Binding-site contacts:
Ligand atom N3 contacts residue GLU185 of chain 1.A at 2.9 Å (salt-bridge).
Ligand atom O3 contacts residue TRP175 of chain 1.A at 3.5 Å (h-bond).
Ligand atom C4 contacts residue TYR273 of chain 1.A at 3.2 Å (hydrophobic).
Ligand atom O3 contacts residue TYR113 of chain 1.B at 2.4 Å (h-bond).
Ligand atom C15 contacts residue GLU185 of chain 1.A at 3.5 Å.
Ligand atom N4 contacts residue ASP205 of chain 1.A at 2.9 Å (salt-bridge).
Ligand atom C12 contacts residue LEU206 of chain 1.A at 3.6 Å (hydrophobic).
Ligand atom C5 contacts residue TYR273 of chain 1.A at 3.4 Å (hydrophobic).
Ligand atom N3 contacts residue PRO204 of chain 1.A at 2.9 Å (h-bond).
Ligand atom N1 contacts residue LEU206 of chain 1.A at 3.1 Å (h-bond).
Ligand atom N1 contacts residue ASP205 of chain 1.A at 3.6 Å.
Ligand atom N2 contacts residue GLU185 of chain 1.A at 2.6 Å (salt-bridge).
Ligand atom O2 contacts residue LYS142 of chain 1.A at 3.2 Å.
Ligand atom O1 contacts residue TRP175 of chain 1.A at 3.4 Å.
Ligand atom C14 contacts residue TRP175 of chain 1.A at 3.7 Å (hydrophobic).
Ligand atom C3 contacts residue TYR113 of chain 1.B at 3.2 Å (hydrophobic).
Ligand atom C8 contacts residue LEU206 of chain 1.A at 3.7 Å (hydrophobic).
Ligand atom S1 contacts residue TYR273 of chain 1.A at 3.2 Å (h-bond).
Ligand atom O2 contacts residue TYR113 of chain 1.B at 2.5 Å (h-bond).
Ligand atom C7 contacts residue TYR273 of chain 1.A at 3.3 Å (hydrophobic).
Ligand atom C13 contacts residue TRP175 of chain 1.A at 3.3 Å (hydrophobic).
Ligand atom C11 contacts residue LEU206 of chain 1.A at 3.6 Å (hydrophobic).
Ligand atom O2 contacts residue TYR273 of chain 1.A at 3.2 Å (h-bond).
Ligand atom S1 contacts residue TYR113 of chain 1.B at 1.7 Å (h-bond).
Ligand atom C11 contacts residue TRP175 of chain 1.A at 3.5 Å (hydrophobic).
Ligand atom C8 contacts residue TRP175 of chain 1.A at 3.6 Å (hydrophobic).
Ligand atom C14 contacts residue LEU206 of chain 1.A at 3.5 Å (hydrophobic).
Ligand atom C9 contacts residue TRP175 of chain 1.A at 3.4 Å (hydrophobic).
Ligand atom C7 contacts residue TRP175 of chain 1.A at 3.5 Å (hydrophobic).
Ligand atom C10 contacts residue TRP175 of chain 1.A at 3.5 Å (hydrophobic).
Ligand atom C4 contacts residue TYR113 of chain 1.B at 2.7 Å (hydrophobic).
Ligand atom C12 contacts residue GLU185 of chain 1.A at 3.5 Å.
Ligand atom O2 contacts residue HIS139 of chain 1.A at 3.7 Å.
Ligand atom C11 contacts residue GLU185 of chain 1.A at 3.4 Å.
Ligand atom C13 contacts residue LEU206 of chain 1.A at 3.6 Å (hydrophobic).
Ligand atom C15 contacts residue LEU206 of chain 1.A at 3.7 Å (hydrophobic).
Ligand atom C3 contacts residue TYR143 of chain 1.A at 3.2 Å (hydrophobic).
Ligand atom C11 contacts residue ASN110 of chain 1.B at 3.4 Å.
Ligand atom C12 contacts residue TRP175 of chain 1.A at 3.4 Å (hydrophobic).
Ligand atom O3 contacts residue TYR273 of chain 1.A at 2.9 Å.

The small molecule below binds the protein below.
Small molecule (SMILES): Nc1nc(N)c2c(OCc3ccccc3S(=O)(=O)O)cccc2n1

Sequence of chain 1.B:
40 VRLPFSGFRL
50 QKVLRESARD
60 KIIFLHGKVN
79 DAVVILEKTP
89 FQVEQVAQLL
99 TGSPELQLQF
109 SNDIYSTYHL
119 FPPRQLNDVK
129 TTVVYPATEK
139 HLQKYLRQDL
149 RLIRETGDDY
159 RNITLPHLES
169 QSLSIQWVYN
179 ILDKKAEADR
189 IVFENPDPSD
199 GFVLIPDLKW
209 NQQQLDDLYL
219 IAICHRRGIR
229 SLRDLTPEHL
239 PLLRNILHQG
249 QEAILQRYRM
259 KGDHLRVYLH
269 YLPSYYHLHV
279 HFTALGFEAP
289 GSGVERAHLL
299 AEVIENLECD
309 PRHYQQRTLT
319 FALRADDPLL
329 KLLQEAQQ

Sequence of chain 1.A:
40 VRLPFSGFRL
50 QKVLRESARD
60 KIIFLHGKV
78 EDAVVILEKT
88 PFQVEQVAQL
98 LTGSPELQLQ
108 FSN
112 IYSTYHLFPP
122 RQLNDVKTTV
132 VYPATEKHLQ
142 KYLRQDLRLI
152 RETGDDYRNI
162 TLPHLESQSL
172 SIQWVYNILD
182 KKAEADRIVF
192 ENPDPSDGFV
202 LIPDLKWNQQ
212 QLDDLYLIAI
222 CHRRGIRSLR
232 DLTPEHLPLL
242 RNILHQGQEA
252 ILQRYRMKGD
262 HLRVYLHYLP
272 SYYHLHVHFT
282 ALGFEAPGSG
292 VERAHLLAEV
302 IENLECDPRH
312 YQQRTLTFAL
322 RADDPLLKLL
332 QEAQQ